Sequence of chain 1.E:
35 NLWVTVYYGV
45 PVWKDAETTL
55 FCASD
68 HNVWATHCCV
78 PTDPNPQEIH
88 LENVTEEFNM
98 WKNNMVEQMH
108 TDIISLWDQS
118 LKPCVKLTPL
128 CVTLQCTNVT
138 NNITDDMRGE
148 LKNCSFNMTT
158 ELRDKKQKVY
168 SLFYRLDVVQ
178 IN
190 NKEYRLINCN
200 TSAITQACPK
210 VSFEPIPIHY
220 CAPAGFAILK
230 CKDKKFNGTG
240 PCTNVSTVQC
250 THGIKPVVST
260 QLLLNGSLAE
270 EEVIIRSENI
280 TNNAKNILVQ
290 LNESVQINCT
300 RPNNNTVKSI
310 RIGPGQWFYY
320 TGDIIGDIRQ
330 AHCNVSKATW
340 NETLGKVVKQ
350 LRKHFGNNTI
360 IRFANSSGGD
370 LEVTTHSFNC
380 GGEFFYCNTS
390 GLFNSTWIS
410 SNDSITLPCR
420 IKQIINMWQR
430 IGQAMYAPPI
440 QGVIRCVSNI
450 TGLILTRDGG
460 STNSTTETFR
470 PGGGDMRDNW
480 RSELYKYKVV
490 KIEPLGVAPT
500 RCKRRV

A small-molecule ligand and the protein it binds are described below.
Small molecule (SMILES): CC(=O)N[C@@H]1[C@@H](O)[C@H](O)[C@@H](CO)O[C@H]1O

Binding-site contacts:
Ligand atom C8 contacts residue CYS133 of chain 1.E at 3.6 Å (hydrophobic).
Ligand atom C7 contacts residue ASN190 of chain 1.E at 4.2 Å.
Ligand atom N2 contacts residue ASN135 of chain 1.E at 2.9 Å (h-bond).
Ligand atom C3 contacts residue ASN135 of chain 1.E at 3.9 Å.
Ligand atom O5 contacts residue ASN135 of chain 1.E at 2.5 Å (h-bond).
Ligand atom O7 contacts residue ASN135 of chain 1.E at 3.5 Å (h-bond).
Ligand atom N2 contacts residue LYS149 of chain 1.E at 4.1 Å.
Ligand atom C7 contacts residue TYR193 of chain 1.E at 4.1 Å (hydrophobic).
Ligand atom O7 contacts residue THR134 of chain 1.E at 4.3 Å.
Ligand atom C7 contacts residue THR134 of chain 1.E at 4.2 Å.
Ligand atom C4 contacts residue ASN135 of chain 1.E at 4.4 Å.
Ligand atom C8 contacts residue ASN135 of chain 1.E at 3.6 Å.
Ligand atom C5 contacts residue ASN135 of chain 1.E at 3.8 Å.
Ligand atom C7 contacts residue ASN135 of chain 1.E at 3.4 Å.
Ligand atom O7 contacts residue ASN190 of chain 1.E at 3.1 Å (h-bond).
Ligand atom O3 contacts residue TYR193 of chain 1.E at 4.5 Å.
Ligand atom C2 contacts residue ASN135 of chain 1.E at 2.5 Å.
Ligand atom C1 contacts residue ASN135 of chain 1.E at 1.5 Å.
Ligand atom C8 contacts residue THR134 of chain 1.E at 3.5 Å.
Ligand atom C8 contacts residue LYS149 of chain 1.E at 4.0 Å.
Ligand atom N2 contacts residue TYR193 of chain 1.E at 4.2 Å.
Ligand atom C8 contacts residue TYR193 of chain 1.E at 3.6 Å (hydrophobic).